Sequence of chain 1.A:
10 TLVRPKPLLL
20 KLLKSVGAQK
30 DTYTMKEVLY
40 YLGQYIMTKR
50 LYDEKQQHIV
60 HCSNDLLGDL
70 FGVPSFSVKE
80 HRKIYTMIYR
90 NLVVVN

This small molecule binds to this protein.
Small molecule (SMILES): CCC[C@H]1N(C(=O)c2cnccc2C(F)(F)F)CCC[C@@]1(Oc1ccc(C(F)(F)F)cc1)C(=O)N1CCN(c2ccccc2OCCO)CC1

Binding-site contacts:
Ligand atom C27 contacts residue TYR84 of chain 1.A at 3.1 Å (hydrophobic).
Ligand atom C8 contacts residue VAL77 of chain 1.A at 3.5 Å (hydrophobic).
Ligand atom C26 contacts residue HIS80 of chain 1.A at 3.6 Å.
Ligand atom C36 contacts residue GLN56 of chain 1.A at 3.6 Å.
Ligand atom C1 contacts residue GLY42 of chain 1.A at 3.6 Å.
Ligand atom C15 contacts residue LYS35 of chain 1.B at 3.4 Å.
Ligand atom C11 contacts residue LEU38 of chain 1.A at 3.1 Å (hydrophobic).
Ligand atom F1 contacts residue LEU41 of chain 1.A at 3.4 Å.
Ligand atom C25 contacts residue HIS80 of chain 1.A at 3.7 Å.
Ligand atom C19 contacts residue 62Q1 of chain 1.D at 3.7 Å.
Ligand atom F5 contacts residue ILE45 of chain 1.A at 3.7 Å.
Ligand atom C25 contacts residue LEU38 of chain 1.A at 3.7 Å (hydrophobic).
Ligand atom C3 contacts residue MET46 of chain 1.A at 3.6 Å (hydrophobic).
Ligand atom C9 contacts residue ILE45 of chain 1.A at 3.4 Å (hydrophobic).
Ligand atom C25 contacts residue ILE83 of chain 1.A at 3.5 Å (hydrophobic).
Ligand atom C17 contacts residue GLN56 of chain 1.A at 3.7 Å.
Ligand atom C16 contacts residue TYR51 of chain 1.A at 3.5 Å (hydrophobic).
Ligand atom C32 contacts residue HIS80 of chain 1.A at 3.6 Å.
Ligand atom C24 contacts residue HIS80 of chain 1.A at 3.7 Å.
Ligand atom F4 contacts residue GLN56 of chain 1.A at 3.0 Å.
Ligand atom F2 contacts residue ILE83 of chain 1.A at 3.3 Å.
Ligand atom F6 contacts residue TYR51 of chain 1.A at 3.5 Å.
Ligand atom F3 contacts residue LEU41 of chain 1.A at 3.3 Å.
Ligand atom O1 contacts residue 62Q1 of chain 1.D at 3.2 Å.
Ligand atom C12 contacts residue GLY42 of chain 1.A at 3.7 Å.
Ligand atom C22 contacts residue VAL77 of chain 1.A at 3.6 Å (hydrophobic).
Ligand atom C12 contacts residue LEU38 of chain 1.A at 3.4 Å (hydrophobic).
Ligand atom F2 contacts residue PHE75 of chain 1.A at 3.2 Å.
Ligand atom C2 contacts residue MET46 of chain 1.A at 3.7 Å (hydrophobic).
Ligand atom F3 contacts residue LEU38 of chain 1.A at 3.6 Å.
Ligand atom F6 contacts residue GLN56 of chain 1.A at 3.7 Å.
Ligand atom C17 contacts residue TYR51 of chain 1.A at 3.6 Å (hydrophobic).
Ligand atom C26 contacts residue TYR84 of chain 1.A at 3.5 Å (hydrophobic).
Ligand atom F6 contacts residue ILE45 of chain 1.A at 3.5 Å.
Ligand atom C2 contacts residue GLY42 of chain 1.A at 3.6 Å.
Ligand atom C39 contacts residue LYS35 of chain 1.B at 3.4 Å.
Ligand atom C16 contacts residue GLN56 of chain 1.A at 3.3 Å.
Ligand atom F1 contacts residue ILE45 of chain 1.A at 3.3 Å.
Ligand atom C27 contacts residue HIS80 of chain 1.A at 3.6 Å.
Ligand atom C21 contacts residue VAL77 of chain 1.A at 3.5 Å (hydrophobic).

Sequence of chain 1.B:
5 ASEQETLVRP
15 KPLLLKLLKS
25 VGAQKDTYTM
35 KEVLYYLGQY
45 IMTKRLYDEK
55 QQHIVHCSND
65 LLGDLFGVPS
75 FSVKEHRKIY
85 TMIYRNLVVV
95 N